A protein and the small-molecule ligand that binds it are described below.
Small molecule (SMILES): CC(=O)N[C@@H]1[C@@H](O)[C@H](O)[C@@H](CO)O[C@H]1O

Sequence of chain 1.B:
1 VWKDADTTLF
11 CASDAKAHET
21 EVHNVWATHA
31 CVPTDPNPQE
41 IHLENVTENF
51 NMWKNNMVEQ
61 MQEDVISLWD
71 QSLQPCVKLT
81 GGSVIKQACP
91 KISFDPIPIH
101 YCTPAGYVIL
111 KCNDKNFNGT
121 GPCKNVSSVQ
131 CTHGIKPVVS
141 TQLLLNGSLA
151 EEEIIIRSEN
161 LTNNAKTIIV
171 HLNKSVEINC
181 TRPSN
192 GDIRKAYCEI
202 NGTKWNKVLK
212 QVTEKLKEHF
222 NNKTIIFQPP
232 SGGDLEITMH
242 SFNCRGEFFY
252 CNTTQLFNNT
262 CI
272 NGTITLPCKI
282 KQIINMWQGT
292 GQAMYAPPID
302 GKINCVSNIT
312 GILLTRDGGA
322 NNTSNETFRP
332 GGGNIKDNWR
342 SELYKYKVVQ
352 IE

Binding-site contacts:
Ligand atom C8 contacts residue VAL307 of chain 1.B at 4.1 Å (hydrophobic).
Ligand atom C5 contacts residue THR181 of chain 1.B at 4.0 Å.
Ligand atom C4 contacts residue ASN179 of chain 1.B at 4.1 Å.
Ligand atom C1 contacts residue ASN179 of chain 1.B at 1.4 Å.
Ligand atom O5 contacts residue THR181 of chain 1.B at 4.0 Å.
Ligand atom C3 contacts residue ASN179 of chain 1.B at 3.7 Å.
Ligand atom C6 contacts residue GLU200 of chain 1.B at 4.0 Å.
Ligand atom C1 contacts residue ASN305 of chain 1.B at 3.9 Å.
Ligand atom C5 contacts residue ASN179 of chain 1.B at 3.6 Å.
Ligand atom O6 contacts residue GLU200 of chain 1.B at 2.7 Å (salt-bridge).
Ligand atom O5 contacts residue ASN179 of chain 1.B at 2.4 Å (h-bond).
Ligand atom C7 contacts residue ASN179 of chain 1.B at 3.2 Å.
Ligand atom C1 contacts residue GLU200 of chain 1.B at 4.4 Å.
Ligand atom N2 contacts residue ASN179 of chain 1.B at 2.7 Å (h-bond).
Ligand atom C6 contacts residue THR181 of chain 1.B at 4.4 Å.
Ligand atom N2 contacts residue VAL307 of chain 1.B at 4.2 Å.
Ligand atom C7 contacts residue VAL307 of chain 1.B at 4.2 Å (hydrophobic).
Ligand atom O6 contacts residue TYR198 of chain 1.B at 3.8 Å.
Ligand atom O7 contacts residue ASN179 of chain 1.B at 3.1 Å (h-bond).
Ligand atom C5 contacts residue GLU200 of chain 1.B at 4.3 Å.
Ligand atom C2 contacts residue ASN179 of chain 1.B at 2.3 Å.
Ligand atom O5 contacts residue GLU200 of chain 1.B at 3.4 Å (salt-bridge).
Ligand atom C6 contacts residue TYR198 of chain 1.B at 3.7 Å (hydrophobic).
Ligand atom C1 contacts residue THR181 of chain 1.B at 4.2 Å.